The protein below binds the small molecule below.
Small molecule (SMILES): CC(=O)N[C@@H]1[C@@H](O)[C@H](O)[C@@H](CO)O[C@H]1O

Sequence of chain 1.B:
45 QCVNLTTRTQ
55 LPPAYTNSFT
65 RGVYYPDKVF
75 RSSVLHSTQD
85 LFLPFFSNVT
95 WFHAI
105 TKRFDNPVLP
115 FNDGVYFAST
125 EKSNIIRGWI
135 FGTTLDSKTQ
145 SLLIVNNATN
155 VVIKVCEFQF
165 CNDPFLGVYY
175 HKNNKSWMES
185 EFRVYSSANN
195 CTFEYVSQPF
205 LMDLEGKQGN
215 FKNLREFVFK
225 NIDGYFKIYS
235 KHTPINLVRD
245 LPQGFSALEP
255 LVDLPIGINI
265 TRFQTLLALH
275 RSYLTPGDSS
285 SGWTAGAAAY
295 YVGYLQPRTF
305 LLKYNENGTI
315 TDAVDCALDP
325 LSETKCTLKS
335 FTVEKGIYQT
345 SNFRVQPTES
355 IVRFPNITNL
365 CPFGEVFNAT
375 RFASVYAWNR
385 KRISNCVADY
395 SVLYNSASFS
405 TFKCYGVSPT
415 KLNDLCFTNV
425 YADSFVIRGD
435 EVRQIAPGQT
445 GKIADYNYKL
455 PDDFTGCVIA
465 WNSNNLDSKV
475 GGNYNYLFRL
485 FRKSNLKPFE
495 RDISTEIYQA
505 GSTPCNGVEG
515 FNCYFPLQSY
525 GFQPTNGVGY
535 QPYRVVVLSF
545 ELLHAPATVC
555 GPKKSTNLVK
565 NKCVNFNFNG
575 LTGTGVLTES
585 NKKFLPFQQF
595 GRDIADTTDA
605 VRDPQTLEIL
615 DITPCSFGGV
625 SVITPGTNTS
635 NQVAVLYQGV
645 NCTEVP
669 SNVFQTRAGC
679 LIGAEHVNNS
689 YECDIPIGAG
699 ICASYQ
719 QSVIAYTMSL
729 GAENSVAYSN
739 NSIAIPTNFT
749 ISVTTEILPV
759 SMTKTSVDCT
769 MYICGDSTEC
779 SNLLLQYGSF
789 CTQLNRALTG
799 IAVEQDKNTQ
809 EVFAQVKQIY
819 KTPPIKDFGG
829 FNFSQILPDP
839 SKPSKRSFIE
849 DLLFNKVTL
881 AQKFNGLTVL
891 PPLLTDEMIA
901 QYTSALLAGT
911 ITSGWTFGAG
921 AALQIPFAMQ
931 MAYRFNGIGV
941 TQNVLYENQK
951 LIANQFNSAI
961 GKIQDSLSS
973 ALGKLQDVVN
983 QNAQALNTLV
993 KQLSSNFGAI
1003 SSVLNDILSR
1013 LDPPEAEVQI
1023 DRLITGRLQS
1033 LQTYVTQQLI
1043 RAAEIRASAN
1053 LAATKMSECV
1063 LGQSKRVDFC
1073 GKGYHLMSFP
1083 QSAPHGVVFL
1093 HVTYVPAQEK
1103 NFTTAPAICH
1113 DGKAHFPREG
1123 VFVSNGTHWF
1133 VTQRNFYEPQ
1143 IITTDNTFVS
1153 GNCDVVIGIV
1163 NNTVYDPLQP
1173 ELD

Binding-site contacts:
Ligand atom C8 contacts residue THR647 of chain 1.B at 4.4 Å.
Ligand atom C3 contacts residue ASN645 of chain 1.B at 3.8 Å.
Ligand atom C7 contacts residue THR647 of chain 1.B at 4.0 Å.
Ligand atom N2 contacts residue THR647 of chain 1.B at 4.4 Å.
Ligand atom O5 contacts residue ASN645 of chain 1.B at 2.4 Å (h-bond).
Ligand atom C2 contacts residue ASN645 of chain 1.B at 2.5 Å.
Ligand atom C5 contacts residue ASN645 of chain 1.B at 3.7 Å.
Ligand atom N2 contacts residue ASN645 of chain 1.B at 2.9 Å (h-bond).
Ligand atom C4 contacts residue ASN645 of chain 1.B at 4.3 Å.
Ligand atom C1 contacts residue ASN645 of chain 1.B at 1.4 Å.
Ligand atom O7 contacts residue THR647 of chain 1.B at 3.5 Å.
Ligand atom C7 contacts residue ASN645 of chain 1.B at 4.1 Å.
Ligand atom C2 contacts residue THR647 of chain 1.B at 4.5 Å.